A protein and the small-molecule ligand that binds it are described below.
Small molecule (SMILES): O=c1ccn2c(n1)O[C@@H]1[C@H](O)[C@@H](CO)O[C@H]12

Sequence of chain 1.C:
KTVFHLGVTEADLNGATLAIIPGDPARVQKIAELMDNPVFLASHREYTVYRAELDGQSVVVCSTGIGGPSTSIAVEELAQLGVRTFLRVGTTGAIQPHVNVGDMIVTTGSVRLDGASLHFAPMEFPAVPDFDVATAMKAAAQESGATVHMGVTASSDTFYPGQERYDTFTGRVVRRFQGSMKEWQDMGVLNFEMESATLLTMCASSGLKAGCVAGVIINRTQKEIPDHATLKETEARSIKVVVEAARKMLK

Binding-site contacts:
Ligand atom C4' contacts residue ARG47 of chain 1.C at 4.0 Å.
Ligand atom C3' contacts residue GLU197 of chain 1.D at 3.4 Å.
Ligand atom C4 contacts residue GLN165 of chain 1.D at 3.9 Å.
Ligand atom C5' contacts residue PHE161 of chain 1.D at 3.8 Å (hydrophobic).
Ligand atom O2 contacts residue GLU197 of chain 1.D at 4.0 Å.
Ligand atom C4 contacts residue GLY95 of chain 1.D at 3.8 Å.
Ligand atom O2 contacts residue MET196 of chain 1.D at 3.3 Å.
Ligand atom N3 contacts residue GLN165 of chain 1.D at 3.4 Å (h-bond).
Ligand atom C3' contacts residue ILE68 of chain 1.D at 4.1 Å (hydrophobic).
Ligand atom N3 contacts residue GLU195 of chain 1.D at 3.6 Å.
Ligand atom C2 contacts residue MET196 of chain 1.D at 4.2 Å (hydrophobic).
Ligand atom O5' contacts residue PHE161 of chain 1.D at 3.7 Å.
Ligand atom C5' contacts residue HIS7 of chain 1.C at 3.4 Å.
Ligand atom C1' contacts residue THR93 of chain 1.D at 3.5 Å.
Ligand atom O3' contacts residue GLU197 of chain 1.D at 2.5 Å (salt-bridge).
Ligand atom C3' contacts residue MET196 of chain 1.D at 3.9 Å (hydrophobic).
Ligand atom N3 contacts residue PHE194 of chain 1.D at 3.7 Å.
Ligand atom O5' contacts residue HIS7 of chain 1.C at 2.7 Å (h-bond).
Ligand atom O4 contacts residue GLN165 of chain 1.D at 2.9 Å (h-bond).
Ligand atom N3 contacts residue PHE161 of chain 1.D at 4.2 Å.
Ligand atom C5 contacts residue THR94 of chain 1.D at 3.8 Å.
Ligand atom O4 contacts residue PHE194 of chain 1.D at 3.6 Å.
Ligand atom O4 contacts residue PHE161 of chain 1.D at 4.0 Å.
Ligand atom C5' contacts residue MET196 of chain 1.D at 4.1 Å (hydrophobic).
Ligand atom C6 contacts residue THR94 of chain 1.D at 3.9 Å.
Ligand atom C2' contacts residue GLU197 of chain 1.D at 3.5 Å.
Ligand atom O4' contacts residue THR93 of chain 1.D at 3.6 Å.
Ligand atom O4 contacts residue GLY95 of chain 1.D at 3.6 Å.
Ligand atom C4' contacts residue ILE68 of chain 1.D at 4.2 Å (hydrophobic).
Ligand atom O3' contacts residue ILE68 of chain 1.D at 3.6 Å.
Ligand atom C5 contacts residue GLY95 of chain 1.D at 3.6 Å.
Ligand atom O2 contacts residue GLU195 of chain 1.D at 3.6 Å.
Ligand atom C2 contacts residue THR93 of chain 1.D at 4.1 Å.
Ligand atom O4' contacts residue ARG47 of chain 1.C at 3.5 Å (salt-bridge).
Ligand atom N1 contacts residue THR93 of chain 1.D at 3.4 Å (h-bond).
Ligand atom C6 contacts residue THR93 of chain 1.D at 3.3 Å.
Ligand atom C2 contacts residue GLU195 of chain 1.D at 3.7 Å.
Ligand atom C4 contacts residue PHE161 of chain 1.D at 3.9 Å (hydrophobic).
Ligand atom C4 contacts residue PHE194 of chain 1.D at 3.7 Å (hydrophobic).
Ligand atom C2' contacts residue MET196 of chain 1.D at 4.1 Å (hydrophobic).

Sequence of chain 1.D:
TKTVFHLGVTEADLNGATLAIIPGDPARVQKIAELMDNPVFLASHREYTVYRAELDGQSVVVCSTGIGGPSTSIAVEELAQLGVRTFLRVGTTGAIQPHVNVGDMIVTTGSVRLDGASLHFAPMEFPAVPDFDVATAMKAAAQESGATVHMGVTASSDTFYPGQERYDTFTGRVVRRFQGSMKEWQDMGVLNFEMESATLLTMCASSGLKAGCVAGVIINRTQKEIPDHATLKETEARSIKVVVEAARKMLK